Binding-site contacts:
Ligand atom O1P contacts residue GLY304 of chain 2.B at 3.7 Å.
Ligand atom O2P contacts residue SER305 of chain 2.B at 2.8 Å (h-bond).
Ligand atom O6 contacts residue GLU420 of chain 2.B at 3.7 Å.
Ligand atom C3' contacts residue ASP340 of chain 2.B at 3.4 Å.
Ligand atom O4' contacts residue GLY304 of chain 2.B at 3.8 Å.
Ligand atom O3P contacts residue MET362 of chain 2.B at 3.6 Å.
Ligand atom N1 contacts residue GLU420 of chain 2.B at 3.1 Å (salt-bridge).
Ligand atom O2' contacts residue ASN279 of chain 2.B at 3.7 Å.
Ligand atom C2 contacts residue GLU420 of chain 2.B at 3.8 Å.
Ligand atom C2' contacts residue ASP340 of chain 2.B at 3.6 Å.
Ligand atom O1P contacts residue GLY342 of chain 2.B at 3.2 Å (h-bond).
Ligand atom N3 contacts residue CYS307 of chain 2.B at 3.2 Å (h-bond).
Ligand atom O3P contacts residue GLY363 of chain 2.B at 2.9 Å (h-bond).
Ligand atom O3' contacts residue ASP340 of chain 2.B at 2.5 Å (salt-bridge).
Ligand atom N7 contacts residue MET390 of chain 2.B at 3.1 Å (h-bond).
Ligand atom O2' contacts residue ASP340 of chain 2.B at 2.5 Å (salt-bridge).
Ligand atom O3' contacts residue MET361 of chain 2.B at 3.6 Å (h-bond).
Ligand atom O6 contacts residue GLY421 of chain 2.B at 3.2 Å.
Ligand atom O6 contacts residue GLY391 of chain 2.B at 2.9 Å (h-bond).
Ligand atom C8 contacts residue ILE306 of chain 2.B at 3.6 Å (hydrophobic).
Ligand atom C5' contacts residue TYR387 of chain 2.B at 3.7 Å (hydrophobic).
Ligand atom O2P contacts residue SER364 of chain 2.B at 3.0 Å (h-bond).
Ligand atom O3P contacts residue SER364 of chain 2.B at 3.7 Å.
Ligand atom C5 contacts residue MET390 of chain 2.B at 3.7 Å (hydrophobic).
Ligand atom O6 contacts residue GLY389 of chain 2.B at 3.2 Å.
Ligand atom O5' contacts residue GLY304 of chain 2.B at 3.5 Å.
Ligand atom O3' contacts residue ALA50 of chain 2.B at 3.3 Å.
Ligand atom C6 contacts residue GLY391 of chain 2.B at 3.6 Å.
Ligand atom O2P contacts residue TYR387 of chain 2.B at 2.4 Å (h-bond).
Ligand atom N7 contacts residue ILE306 of chain 2.B at 3.4 Å.
Ligand atom C2 contacts residue CYS307 of chain 2.B at 3.0 Å (hydrophobic).
Ligand atom P contacts residue TYR387 of chain 2.B at 3.7 Å.
Ligand atom C8 contacts residue MET52 of chain 2.B at 3.6 Å (hydrophobic).
Ligand atom O6 contacts residue MET390 of chain 2.B at 3.1 Å (h-bond).
Ligand atom O1P contacts residue SER305 of chain 2.B at 2.9 Å (h-bond).
Ligand atom N7 contacts residue GLY389 of chain 2.B at 3.6 Å.
Ligand atom O5' contacts residue GLY341 of chain 2.B at 3.7 Å.
Ligand atom P contacts residue SER305 of chain 2.B at 3.8 Å.
Ligand atom C6 contacts residue MET390 of chain 2.B at 3.6 Å (hydrophobic).
Ligand atom C4' contacts residue ASP340 of chain 2.B at 3.4 Å.

Sequence of chain 2.B:
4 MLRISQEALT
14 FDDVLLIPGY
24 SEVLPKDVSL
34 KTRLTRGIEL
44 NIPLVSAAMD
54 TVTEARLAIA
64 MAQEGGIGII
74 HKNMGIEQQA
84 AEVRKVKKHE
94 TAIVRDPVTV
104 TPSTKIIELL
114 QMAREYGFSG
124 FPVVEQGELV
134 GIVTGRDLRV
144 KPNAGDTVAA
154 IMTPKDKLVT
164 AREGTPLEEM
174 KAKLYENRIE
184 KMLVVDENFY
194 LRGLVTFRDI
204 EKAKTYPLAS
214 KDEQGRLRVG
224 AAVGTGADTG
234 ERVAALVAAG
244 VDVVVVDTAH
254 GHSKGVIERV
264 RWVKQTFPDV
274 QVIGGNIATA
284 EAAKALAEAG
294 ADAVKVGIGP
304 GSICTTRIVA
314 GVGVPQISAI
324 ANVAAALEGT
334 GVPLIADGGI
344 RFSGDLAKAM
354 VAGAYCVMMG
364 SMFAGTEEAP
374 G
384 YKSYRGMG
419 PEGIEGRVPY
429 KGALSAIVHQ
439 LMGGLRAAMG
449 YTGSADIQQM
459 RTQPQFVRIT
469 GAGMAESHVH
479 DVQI

A small-molecule ligand and the protein it binds are described below.
Small molecule (SMILES): O=c1[nH]cnc2c1ncn2[C@@H]1O[C@H](COP(=O)(O)O)[C@@H](O)[C@H]1O